This protein binds this small molecule.
Small molecule (SMILES): OC[C@H]1O[C@@H]2OC[C@H]3O[C@H](O[C@@H]4[C@@H](O)[C@@H](OC[C@H]5O[C@H](O[C@H]([C@H]2O)[C@@H]1O)[C@H](O)[C@@H](O)[C@@H]5O)O[C@H](CO)[C@H]4O)[C@H](O)[C@@H](O)[C@@H]3O

Sequence of chain 1.A:
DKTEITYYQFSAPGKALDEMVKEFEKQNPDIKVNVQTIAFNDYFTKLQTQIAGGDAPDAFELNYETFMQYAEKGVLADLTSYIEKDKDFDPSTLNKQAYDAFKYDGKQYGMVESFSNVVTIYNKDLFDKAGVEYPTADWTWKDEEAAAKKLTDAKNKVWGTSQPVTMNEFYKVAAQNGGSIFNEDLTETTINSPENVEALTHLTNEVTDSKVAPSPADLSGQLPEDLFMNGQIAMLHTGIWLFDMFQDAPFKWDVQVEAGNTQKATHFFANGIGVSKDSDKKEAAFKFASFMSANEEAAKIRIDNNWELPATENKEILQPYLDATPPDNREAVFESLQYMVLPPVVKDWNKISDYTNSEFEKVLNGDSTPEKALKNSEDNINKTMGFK

Binding-site contacts:
Ligand atom O6 contacts residue HIS279 of chain 1.A at 3.8 Å.
Ligand atom O4 contacts residue GLU237 of chain 1.A at 3.0 Å (salt-bridge).
Ligand atom C6 contacts residue GLU77 of chain 1.A at 3.6 Å.
Ligand atom C3 contacts residue GLU237 of chain 1.A at 3.5 Å.
Ligand atom C3 contacts residue TRP253 of chain 1.A at 3.8 Å (hydrophobic).
Ligand atom O6 contacts residue PHE20 of chain 1.A at 2.7 Å (h-bond).
Ligand atom O6 contacts residue GLU181 of chain 1.A at 2.6 Å (salt-bridge).
Ligand atom O2 contacts residue PHE52 of chain 1.A at 3.3 Å.
Ligand atom O3 contacts residue ASN283 of chain 1.A at 2.7 Å (h-bond).
Ligand atom O5 contacts residue ASN180 of chain 1.A at 3.0 Å (h-bond).
Ligand atom C1 contacts residue THR250 of chain 1.A at 3.7 Å.
Ligand atom O2 contacts residue TRP253 of chain 1.A at 3.6 Å.
Ligand atom O2 contacts residue PRO176 of chain 1.A at 3.5 Å.
Ligand atom C6 contacts residue TRP253 of chain 1.A at 3.6 Å (hydrophobic).
Ligand atom O6 contacts residue PHE52 of chain 1.A at 3.7 Å.
Ligand atom O5 contacts residue PHE52 of chain 1.A at 3.5 Å.
Ligand atom C1 contacts residue TRP253 of chain 1.A at 3.7 Å (hydrophobic).
Ligand atom O6 contacts residue TRP253 of chain 1.A at 3.0 Å (h-bond).
Ligand atom C6 contacts residue ASN180 of chain 1.A at 3.6 Å.
Ligand atom O4 contacts residue TRP253 of chain 1.A at 3.4 Å.
Ligand atom O4 contacts residue ASN75 of chain 1.A at 2.9 Å (h-bond).
Ligand atom O6 contacts residue ASN180 of chain 1.A at 3.8 Å.
Ligand atom O4 contacts residue LEU235 of chain 1.A at 3.6 Å.
Ligand atom C2 contacts residue PHE52 of chain 1.A at 3.7 Å (hydrophobic).
Ligand atom O3 contacts residue PRO236 of chain 1.A at 3.5 Å.
Ligand atom O2 contacts residue GLU320 of chain 1.A at 2.6 Å (salt-bridge).
Ligand atom O2 contacts residue ASN283 of chain 1.A at 2.8 Å (h-bond).
Ligand atom C4 contacts residue GLU237 of chain 1.A at 3.1 Å.
Ligand atom O3 contacts residue ASN75 of chain 1.A at 3.8 Å.
Ligand atom C6 contacts residue PHE20 of chain 1.A at 3.5 Å (hydrophobic).
Ligand atom C2 contacts residue THR250 of chain 1.A at 3.8 Å.
Ligand atom O4 contacts residue GLU77 of chain 1.A at 2.7 Å (salt-bridge).
Ligand atom C3 contacts residue ASN283 of chain 1.A at 3.5 Å.
Ligand atom C1 contacts residue ASN180 of chain 1.A at 3.6 Å.
Ligand atom O3 contacts residue GLU237 of chain 1.A at 2.7 Å (salt-bridge).
Ligand atom O4 contacts residue SER21 of chain 1.A at 3.5 Å.
Ligand atom C2 contacts residue GLU320 of chain 1.A at 3.5 Å.
Ligand atom C6 contacts residue GLU181 of chain 1.A at 3.2 Å.
Ligand atom C6 contacts residue HIS279 of chain 1.A at 3.4 Å.
Ligand atom O5 contacts residue TRP253 of chain 1.A at 3.1 Å (h-bond).